Binding-site contacts:
Ligand atom C8 contacts residue MET186 of chain 1.I at 3.6 Å (hydrophobic).
Ligand atom C5 contacts residue MET186 of chain 1.I at 3.2 Å (hydrophobic).
Ligand atom O2A contacts residue THR185 of chain 1.I at 3.6 Å.
Ligand atom O1B contacts residue GLY183 of chain 1.I at 3.0 Å (h-bond).
Ligand atom N7 contacts residue PHE355 of chain 1.I at 3.7 Å.
Ligand atom N9 contacts residue PHE355 of chain 1.I at 3.2 Å.
Ligand atom O2B contacts residue THR185 of chain 1.I at 2.8 Å (h-bond).
Ligand atom O2B contacts residue MG1 of chain 1.R at 3.4 Å.
Ligand atom C8 contacts residue GLY183 of chain 1.I at 3.2 Å.
Ligand atom O1A contacts residue THR185 of chain 1.I at 3.7 Å.
Ligand atom O4' contacts residue PHE355 of chain 1.I at 3.0 Å.
Ligand atom O2B contacts residue LYS184 of chain 1.I at 3.5 Å.
Ligand atom N3 contacts residue MET186 of chain 1.I at 3.6 Å (h-bond).
Ligand atom N9 contacts residue MET186 of chain 1.I at 3.6 Å (h-bond).
Ligand atom C4 contacts residue MET186 of chain 1.I at 3.2 Å (hydrophobic).
Ligand atom PB contacts residue LYS184 of chain 1.I at 3.7 Å.
Ligand atom O2A contacts residue MET186 of chain 1.I at 3.4 Å.
Ligand atom C1' contacts residue PHE355 of chain 1.I at 3.0 Å (hydrophobic).
Ligand atom O3A contacts residue THR185 of chain 1.I at 3.5 Å (h-bond).
Ligand atom O3G contacts residue LYS181 of chain 1.I at 3.0 Å (salt-bridge).
Ligand atom C8 contacts residue PHE355 of chain 1.I at 3.4 Å (hydrophobic).
Ligand atom C5' contacts residue GLY183 of chain 1.I at 3.9 Å.
Ligand atom O1B contacts residue ALA182 of chain 1.I at 2.9 Å (h-bond).
Ligand atom PA contacts residue THR185 of chain 1.I at 3.7 Å.
Ligand atom O2G contacts residue ARG212 of chain 1.I at 3.5 Å (salt-bridge).
Ligand atom O3G contacts residue FPD1 of chain 1.T at 3.8 Å.
Ligand atom N6 contacts residue THR158 of chain 1.I at 3.4 Å (h-bond).
Ligand atom O3A contacts residue GLY183 of chain 1.I at 3.7 Å.
Ligand atom O3A contacts residue LYS184 of chain 1.I at 3.5 Å (salt-bridge).
Ligand atom C6 contacts residue MET186 of chain 1.I at 3.6 Å (hydrophobic).
Ligand atom N1 contacts residue MET186 of chain 1.I at 3.9 Å.
Ligand atom C4 contacts residue PHE355 of chain 1.I at 3.5 Å (hydrophobic).
Ligand atom N7 contacts residue GLY183 of chain 1.I at 3.5 Å.
Ligand atom C5 contacts residue PHE355 of chain 1.I at 3.7 Å (hydrophobic).
Ligand atom N7 contacts residue MET186 of chain 1.I at 3.0 Å.
Ligand atom PB contacts residue THR185 of chain 1.I at 3.8 Å.
Ligand atom N3 contacts residue PHE355 of chain 1.I at 3.6 Å.
Ligand atom S1G contacts residue LYS181 of chain 1.I at 3.5 Å.
Ligand atom O1B contacts residue LYS181 of chain 1.I at 3.5 Å.
Ligand atom O1B contacts residue LYS184 of chain 1.I at 3.2 Å (salt-bridge).

The small molecule below binds the protein below.
Small molecule (SMILES): Nc1ncnc2c1ncn2[C@@H]1O[C@H](COP(=O)(O)OP(=O)(O)OP(O)(O)=S)[C@@H](O)[C@H]1O

Sequence of chain 1.I:
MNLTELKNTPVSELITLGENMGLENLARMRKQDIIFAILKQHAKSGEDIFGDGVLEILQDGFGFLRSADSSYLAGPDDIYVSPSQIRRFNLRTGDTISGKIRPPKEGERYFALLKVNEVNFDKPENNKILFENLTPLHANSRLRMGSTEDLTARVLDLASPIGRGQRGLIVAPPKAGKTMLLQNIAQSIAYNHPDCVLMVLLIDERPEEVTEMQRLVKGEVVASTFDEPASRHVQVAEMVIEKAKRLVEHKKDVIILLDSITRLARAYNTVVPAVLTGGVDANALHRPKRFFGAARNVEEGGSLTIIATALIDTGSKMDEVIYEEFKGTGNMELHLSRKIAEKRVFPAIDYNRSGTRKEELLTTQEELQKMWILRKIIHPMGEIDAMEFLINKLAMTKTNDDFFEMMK